Sequence of chain 1.A:
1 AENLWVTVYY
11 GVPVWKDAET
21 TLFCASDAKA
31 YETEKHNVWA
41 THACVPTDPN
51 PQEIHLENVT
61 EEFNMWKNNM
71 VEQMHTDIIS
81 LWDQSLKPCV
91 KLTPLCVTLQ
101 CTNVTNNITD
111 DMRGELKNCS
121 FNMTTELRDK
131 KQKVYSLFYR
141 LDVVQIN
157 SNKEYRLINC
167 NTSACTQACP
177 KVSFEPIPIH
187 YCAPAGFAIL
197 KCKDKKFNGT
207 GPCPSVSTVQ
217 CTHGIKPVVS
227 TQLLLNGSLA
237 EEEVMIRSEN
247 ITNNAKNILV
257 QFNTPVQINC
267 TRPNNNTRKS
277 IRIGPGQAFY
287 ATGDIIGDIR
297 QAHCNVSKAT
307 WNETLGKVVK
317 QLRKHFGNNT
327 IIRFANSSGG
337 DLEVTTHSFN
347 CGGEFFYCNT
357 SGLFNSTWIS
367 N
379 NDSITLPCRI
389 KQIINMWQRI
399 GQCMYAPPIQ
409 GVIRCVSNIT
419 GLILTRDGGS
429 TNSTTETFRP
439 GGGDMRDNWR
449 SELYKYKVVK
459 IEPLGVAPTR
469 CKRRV

Binding-site contacts:
Ligand atom N2 contacts residue ASN265 of chain 1.A at 2.9 Å (h-bond).
Ligand atom O5 contacts residue ASN265 of chain 1.A at 2.3 Å (h-bond).
Ligand atom C7 contacts residue ASN301 of chain 1.A at 4.2 Å.
Ligand atom O5 contacts residue GLN263 of chain 1.A at 3.8 Å.
Ligand atom C5 contacts residue ASN265 of chain 1.A at 3.6 Å.
Ligand atom O6 contacts residue GLN263 of chain 1.A at 4.0 Å.
Ligand atom C2 contacts residue ASN265 of chain 1.A at 2.4 Å.
Ligand atom O7 contacts residue ASN265 of chain 1.A at 3.5 Å (h-bond).
Ligand atom C1 contacts residue GLN263 of chain 1.A at 3.7 Å.
Ligand atom C1 contacts residue ASN265 of chain 1.A at 1.4 Å.
Ligand atom C4 contacts residue ASN265 of chain 1.A at 4.2 Å.
Ligand atom C7 contacts residue ASN265 of chain 1.A at 3.4 Å.
Ligand atom C4 contacts residue GLN263 of chain 1.A at 4.3 Å.
Ligand atom O6 contacts residue VAL414 of chain 1.A at 3.4 Å.
Ligand atom C3 contacts residue GLN263 of chain 1.A at 4.4 Å.
Ligand atom C8 contacts residue SER303 of chain 1.A at 3.9 Å.
Ligand atom C8 contacts residue ASN301 of chain 1.A at 4.0 Å.
Ligand atom O7 contacts residue GLN263 of chain 1.A at 4.5 Å.
Ligand atom C6 contacts residue GLN263 of chain 1.A at 4.2 Å.
Ligand atom O6 contacts residue ASN265 of chain 1.A at 4.1 Å.
Ligand atom O7 contacts residue ASN301 of chain 1.A at 3.9 Å.
Ligand atom O7 contacts residue NAG1 of chain 1.IA at 3.6 Å (h-bond).
Ligand atom C8 contacts residue SER381 of chain 1.A at 3.8 Å.
Ligand atom C3 contacts residue ASN265 of chain 1.A at 3.8 Å.
Ligand atom C5 contacts residue GLN263 of chain 1.A at 3.4 Å.
Ligand atom C8 contacts residue VAL302 of chain 1.A at 3.8 Å (hydrophobic).

This small molecule binds to this protein.
Small molecule (SMILES): CC(=O)N[C@H]1[C@H](O[C@H]2[C@H](O)[C@@H](NC(C)=O)CO[C@@H]2CO)O[C@H](CO)[C@@H](O)[C@@H]1O